Sequence of chain 1.C:
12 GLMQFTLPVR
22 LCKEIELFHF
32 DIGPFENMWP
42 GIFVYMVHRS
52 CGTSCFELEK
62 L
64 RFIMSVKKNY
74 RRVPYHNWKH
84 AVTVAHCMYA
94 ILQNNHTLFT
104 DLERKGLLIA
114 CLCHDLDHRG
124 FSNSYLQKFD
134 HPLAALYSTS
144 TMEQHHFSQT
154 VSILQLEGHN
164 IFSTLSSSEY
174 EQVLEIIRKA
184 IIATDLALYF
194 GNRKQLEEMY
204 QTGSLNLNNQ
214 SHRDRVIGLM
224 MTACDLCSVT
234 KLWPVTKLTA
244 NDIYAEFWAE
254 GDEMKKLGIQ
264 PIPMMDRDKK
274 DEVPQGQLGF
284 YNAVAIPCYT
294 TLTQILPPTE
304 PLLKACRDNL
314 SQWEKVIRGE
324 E

Binding-site contacts:
Ligand atom N3 contacts residue MET267 of chain 1.C at 3.6 Å.
Ligand atom N1 contacts residue PHE283 of chain 1.C at 3.3 Å.
Ligand atom C2 contacts residue PHE283 of chain 1.C at 3.5 Å (hydrophobic).
Ligand atom C5 contacts residue MET267 of chain 1.C at 3.6 Å (hydrophobic).
Ligand atom C4 contacts residue MET267 of chain 1.C at 3.6 Å (hydrophobic).
Ligand atom S16 contacts residue PHE250 of chain 1.C at 3.7 Å.
Ligand atom C17 contacts residue GLN280 of chain 1.C at 3.4 Å.
Ligand atom C2 contacts residue MET267 of chain 1.C at 3.7 Å (hydrophobic).
Ligand atom C27 contacts residue VAL276 of chain 1.C at 3.6 Å (hydrophobic).
Ligand atom C19 contacts residue GLY279 of chain 1.C at 3.5 Å.
Ligand atom C17 contacts residue ILE246 of chain 1.C at 3.4 Å (hydrophobic).
Ligand atom C24 contacts residue MET267 of chain 1.C at 3.6 Å (hydrophobic).
Ligand atom C27 contacts residue MET267 of chain 1.C at 3.6 Å (hydrophobic).
Ligand atom N20 contacts residue MET267 of chain 1.C at 3.7 Å.
Ligand atom C27 contacts residue TYR247 of chain 1.C at 3.4 Å (hydrophobic).
Ligand atom C13 contacts residue GLN280 of chain 1.C at 3.0 Å.
Ligand atom C12 contacts residue PHE250 of chain 1.C at 3.7 Å (hydrophobic).
Ligand atom C6 contacts residue MET267 of chain 1.C at 3.6 Å (hydrophobic).
Ligand atom C14 contacts residue GLN280 of chain 1.C at 3.6 Å.
Ligand atom N20 contacts residue TYR247 of chain 1.C at 2.7 Å (h-bond).
Ligand atom C4 contacts residue PHE283 of chain 1.C at 3.4 Å (hydrophobic).
Ligand atom N18 contacts residue GLY279 of chain 1.C at 3.2 Å.
Ligand atom N21 contacts residue GLY279 of chain 1.C at 3.3 Å (h-bond).
Ligand atom C11 contacts residue GLN280 of chain 1.C at 3.6 Å.
Ligand atom C29 contacts residue MET267 of chain 1.C at 3.6 Å (hydrophobic).
Ligand atom C26 contacts residue PHE283 of chain 1.C at 3.6 Å (hydrophobic).
Ligand atom N21 contacts residue PHE283 of chain 1.C at 3.3 Å.
Ligand atom C29 contacts residue PRO266 of chain 1.C at 3.6 Å (hydrophobic).
Ligand atom C25 contacts residue GLY279 of chain 1.C at 3.2 Å.
Ligand atom C26 contacts residue GLN280 of chain 1.C at 3.5 Å.
Ligand atom C13 contacts residue ILE246 of chain 1.C at 3.7 Å (hydrophobic).
Ligand atom C15 contacts residue PHE250 of chain 1.C at 3.0 Å (hydrophobic).
Ligand atom C28 contacts residue MET267 of chain 1.C at 3.4 Å (hydrophobic).
Ligand atom N1 contacts residue MET267 of chain 1.C at 3.6 Å.
Ligand atom C15 contacts residue ILE246 of chain 1.C at 3.6 Å (hydrophobic).
Ligand atom C19 contacts residue TYR247 of chain 1.C at 3.7 Å (hydrophobic).
Ligand atom C23 contacts residue TYR247 of chain 1.C at 2.9 Å (hydrophobic).
Ligand atom C26 contacts residue GLY279 of chain 1.C at 3.2 Å.
Ligand atom C28 contacts residue PRO266 of chain 1.C at 3.3 Å (hydrophobic).
Ligand atom C19 contacts residue MET267 of chain 1.C at 3.4 Å (hydrophobic).

This small molecule binds to this protein.
Small molecule (SMILES): Cc1cccc(Sc2nc(N3CCN(c4ccccn4)CC3)nc3[nH]cnc23)c1